Sequence of chain 1.B:
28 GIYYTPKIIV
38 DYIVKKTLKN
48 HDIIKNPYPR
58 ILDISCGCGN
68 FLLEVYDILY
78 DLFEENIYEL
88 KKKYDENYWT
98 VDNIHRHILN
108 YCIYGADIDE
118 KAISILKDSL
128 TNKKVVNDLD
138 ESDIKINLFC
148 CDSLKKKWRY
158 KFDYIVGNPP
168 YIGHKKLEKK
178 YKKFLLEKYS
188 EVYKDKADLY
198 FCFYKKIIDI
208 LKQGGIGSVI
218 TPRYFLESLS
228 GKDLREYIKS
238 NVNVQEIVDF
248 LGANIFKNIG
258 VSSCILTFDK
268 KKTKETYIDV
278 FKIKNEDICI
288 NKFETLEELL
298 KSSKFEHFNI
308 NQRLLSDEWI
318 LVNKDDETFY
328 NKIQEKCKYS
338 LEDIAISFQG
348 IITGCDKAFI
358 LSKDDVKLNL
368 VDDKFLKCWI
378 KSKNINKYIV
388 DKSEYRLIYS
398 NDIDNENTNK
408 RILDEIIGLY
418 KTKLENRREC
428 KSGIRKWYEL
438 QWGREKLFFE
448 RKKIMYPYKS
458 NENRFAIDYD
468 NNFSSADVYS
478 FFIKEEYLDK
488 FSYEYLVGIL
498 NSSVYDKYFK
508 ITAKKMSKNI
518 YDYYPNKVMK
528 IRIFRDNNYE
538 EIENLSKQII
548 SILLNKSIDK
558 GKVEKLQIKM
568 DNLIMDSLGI

This small molecule binds to this protein.
Small molecule (SMILES): OC[C@H]1O[C@@H](n2cnc3c(NCCCc4ccc(O)cc4)ncnc32)[C@H](O)[C@@H]1O

Binding-site contacts:
Ligand atom O1 contacts residue ASP114 of chain 1.B at 2.5 Å (salt-bridge).
Ligand atom O3 contacts residue PRO167 of chain 1.B at 3.7 Å.
Ligand atom N3 contacts residue ASP149 of chain 1.B at 3.8 Å.
Ligand atom O4 contacts residue GLU175 of chain 1.B at 3.2 Å (salt-bridge).
Ligand atom C17 contacts residue EDO1 of chain 1.S at 3.6 Å.
Ligand atom C6 contacts residue ILE115 of chain 1.B at 3.5 Å (hydrophobic).
Ligand atom C8 contacts residue CYS148 of chain 1.B at 3.7 Å (hydrophobic).
Ligand atom C8 contacts residue ILE61 of chain 1.B at 3.5 Å (hydrophobic).
Ligand atom C1 contacts residue ASP114 of chain 1.B at 3.5 Å.
Ligand atom C16 contacts residue EDO1 of chain 1.S at 3.8 Å.
Ligand atom O2 contacts residue PRO167 of chain 1.B at 3.4 Å.
Ligand atom N contacts residue ILE115 of chain 1.B at 3.6 Å.
Ligand atom N1 contacts residue ILE115 of chain 1.B at 3.8 Å.
Ligand atom N2 contacts residue ILE61 of chain 1.B at 3.7 Å.
Ligand atom C contacts residue GLY28 of chain 1.B at 3.3 Å.
Ligand atom C5 contacts residue PRO167 of chain 1.B at 3.5 Å (hydrophobic).
Ligand atom N3 contacts residue CYS148 of chain 1.B at 3.8 Å.
Ligand atom N1 contacts residue PRO167 of chain 1.B at 3.6 Å.
Ligand atom C10 contacts residue TYR178 of chain 1.B at 3.6 Å (hydrophobic).
Ligand atom N4 contacts residue ASP149 of chain 1.B at 3.0 Å (salt-bridge).
Ligand atom N4 contacts residue PHE200 of chain 1.B at 3.8 Å.
Ligand atom C9 contacts residue PHE200 of chain 1.B at 3.7 Å (hydrophobic).
Ligand atom C4 contacts residue ASP114 of chain 1.B at 3.3 Å.
Ligand atom C8 contacts residue SER150 of chain 1.B at 3.3 Å.
Ligand atom C contacts residue ASP114 of chain 1.B at 3.5 Å.
Ligand atom C7 contacts residue ILE115 of chain 1.B at 3.4 Å (hydrophobic).
Ligand atom O1 contacts residue ILE115 of chain 1.B at 3.5 Å.
Ligand atom O contacts residue GLY64 of chain 1.B at 3.5 Å.
Ligand atom C5 contacts residue ILE115 of chain 1.B at 3.8 Å (hydrophobic).
Ligand atom C14 contacts residue TYR178 of chain 1.B at 3.7 Å (hydrophobic).
Ligand atom O3 contacts residue SER62 of chain 1.B at 3.4 Å.
Ligand atom N3 contacts residue SER150 of chain 1.B at 3.0 Å (h-bond).
Ligand atom O contacts residue ASP114 of chain 1.B at 2.6 Å (salt-bridge).
Ligand atom O2 contacts residue GLY28 of chain 1.B at 3.1 Å (h-bond).
Ligand atom C3 contacts residue GLY28 of chain 1.B at 3.7 Å.
Ligand atom C18 contacts residue EDO1 of chain 1.S at 3.8 Å.
Ligand atom N2 contacts residue ILE115 of chain 1.B at 3.5 Å (h-bond).
Ligand atom N2 contacts residue ASP114 of chain 1.B at 3.7 Å.
Ligand atom C11 contacts residue TYR178 of chain 1.B at 3.8 Å (hydrophobic).
Ligand atom C8 contacts residue ILE115 of chain 1.B at 3.7 Å (hydrophobic).